Sequence of chain 10.A:
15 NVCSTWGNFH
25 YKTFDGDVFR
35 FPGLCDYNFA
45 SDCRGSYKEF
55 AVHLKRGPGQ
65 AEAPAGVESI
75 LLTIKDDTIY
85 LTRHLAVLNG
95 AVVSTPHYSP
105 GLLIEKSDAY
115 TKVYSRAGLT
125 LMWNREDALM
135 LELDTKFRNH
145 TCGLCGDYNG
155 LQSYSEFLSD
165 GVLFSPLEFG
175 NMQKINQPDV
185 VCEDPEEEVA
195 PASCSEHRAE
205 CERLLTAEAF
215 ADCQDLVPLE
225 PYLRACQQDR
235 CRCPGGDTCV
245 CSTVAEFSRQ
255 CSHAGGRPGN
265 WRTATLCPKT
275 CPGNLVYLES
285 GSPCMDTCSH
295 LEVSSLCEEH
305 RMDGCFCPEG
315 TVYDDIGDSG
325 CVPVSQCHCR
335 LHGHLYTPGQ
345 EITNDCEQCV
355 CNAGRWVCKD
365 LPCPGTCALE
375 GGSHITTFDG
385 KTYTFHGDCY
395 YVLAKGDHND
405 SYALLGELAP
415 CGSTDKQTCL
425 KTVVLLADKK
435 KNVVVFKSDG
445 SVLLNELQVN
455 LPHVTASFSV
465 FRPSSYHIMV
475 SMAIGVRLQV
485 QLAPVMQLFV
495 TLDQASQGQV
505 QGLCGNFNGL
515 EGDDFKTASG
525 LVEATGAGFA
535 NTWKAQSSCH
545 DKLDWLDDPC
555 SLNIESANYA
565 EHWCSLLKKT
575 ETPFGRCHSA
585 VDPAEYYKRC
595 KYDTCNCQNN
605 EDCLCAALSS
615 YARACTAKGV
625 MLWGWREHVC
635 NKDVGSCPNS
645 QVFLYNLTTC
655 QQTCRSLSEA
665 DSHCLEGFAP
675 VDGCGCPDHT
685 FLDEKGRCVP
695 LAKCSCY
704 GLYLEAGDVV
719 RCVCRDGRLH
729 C

This small molecule binds to this protein.
Small molecule (SMILES): CC(=O)N[C@@H]1[C@@H](O)[C@H](O)[C@@H](CO)O[C@H]1O

Binding-site contacts:
Ligand atom O7 contacts residue PRO681 of chain 10.A at 4.0 Å.
Ligand atom O3 contacts residue ASN650 of chain 10.A at 3.8 Å.
Ligand atom C5 contacts residue TRP627 of chain 10.A at 3.7 Å (hydrophobic).
Ligand atom C3 contacts residue ASN650 of chain 10.A at 3.6 Å.
Ligand atom C8 contacts residue ASN650 of chain 10.A at 4.2 Å.
Ligand atom C2 contacts residue ASN650 of chain 10.A at 2.5 Å.
Ligand atom O7 contacts residue ASN650 of chain 10.A at 4.5 Å.
Ligand atom O5 contacts residue TRP627 of chain 10.A at 2.9 Å.
Ligand atom C7 contacts residue ASN650 of chain 10.A at 3.9 Å.
Ligand atom C6 contacts residue TRP627 of chain 10.A at 4.0 Å (hydrophobic).
Ligand atom N2 contacts residue ASN650 of chain 10.A at 3.4 Å (h-bond).
Ligand atom C5 contacts residue ASN650 of chain 10.A at 3.6 Å.
Ligand atom C1 contacts residue TRP627 of chain 10.A at 3.3 Å (hydrophobic).
Ligand atom C4 contacts residue ASN650 of chain 10.A at 4.2 Å.
Ligand atom O5 contacts residue ASN650 of chain 10.A at 2.4 Å (h-bond).
Ligand atom C1 contacts residue ASN650 of chain 10.A at 1.4 Å.
Ligand atom O7 contacts residue ASP682 of chain 10.A at 4.2 Å.